A small-molecule ligand and the protein it binds are described below.
Small molecule (SMILES): [H]/N=C(\N)SCCCCN(C)C

Sequence of chain 1.A:
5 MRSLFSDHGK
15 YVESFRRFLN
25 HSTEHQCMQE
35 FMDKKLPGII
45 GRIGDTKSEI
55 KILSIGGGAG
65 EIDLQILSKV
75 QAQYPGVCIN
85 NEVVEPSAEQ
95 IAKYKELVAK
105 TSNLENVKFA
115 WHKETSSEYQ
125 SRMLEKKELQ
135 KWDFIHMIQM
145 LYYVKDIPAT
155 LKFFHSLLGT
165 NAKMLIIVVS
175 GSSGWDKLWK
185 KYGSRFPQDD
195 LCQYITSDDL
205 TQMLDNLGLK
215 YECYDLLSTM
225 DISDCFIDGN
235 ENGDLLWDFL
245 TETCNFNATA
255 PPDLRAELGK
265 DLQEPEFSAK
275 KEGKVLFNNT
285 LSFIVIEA

Binding-site contacts:
Ligand atom C3 contacts residue PRO90 of chain 1.A at 4.3 Å (hydrophobic).
Ligand atom N3 contacts residue TYR147 of chain 1.A at 4.4 Å.
Ligand atom S contacts residue PRO90 of chain 1.A at 3.8 Å.
Ligand atom N1 contacts residue TYR147 of chain 1.A at 4.0 Å.
Ligand atom N2 contacts residue MET144 of chain 1.A at 3.6 Å.
Ligand atom N3 contacts residue THR119 of chain 1.A at 4.0 Å.
Ligand atom C4 contacts residue TYR147 of chain 1.A at 4.1 Å (hydrophobic).
Ligand atom C2 contacts residue TYR147 of chain 1.A at 4.5 Å (hydrophobic).
Ligand atom C1 contacts residue SER120 of chain 1.A at 4.5 Å.
Ligand atom N2 contacts residue GLY60 of chain 1.A at 4.0 Å.
Ligand atom C3 contacts residue TYR147 of chain 1.A at 4.1 Å (hydrophobic).
Ligand atom N2 contacts residue PRO90 of chain 1.A at 4.0 Å.
Ligand atom C7 contacts residue TYR15 of chain 1.A at 3.9 Å (hydrophobic).
Ligand atom N3 contacts residue SER120 of chain 1.A at 3.9 Å.
Ligand atom C3 contacts residue GLU89 of chain 1.A at 4.3 Å.
Ligand atom C2 contacts residue GLY60 of chain 1.A at 4.4 Å.
Ligand atom N1 contacts residue TYR15 of chain 1.A at 4.0 Å.
Ligand atom C1 contacts residue PRO90 of chain 1.A at 4.1 Å (hydrophobic).
Ligand atom N2 contacts residue VAL88 of chain 1.A at 4.3 Å.
Ligand atom C7 contacts residue TYR147 of chain 1.A at 4.3 Å (hydrophobic).
Ligand atom C2 contacts residue GLU89 of chain 1.A at 4.0 Å.
Ligand atom N2 contacts residue SER120 of chain 1.A at 4.0 Å.
Ligand atom C5 contacts residue TYR147 of chain 1.A at 4.4 Å (hydrophobic).
Ligand atom S contacts residue TYR147 of chain 1.A at 4.2 Å.
Ligand atom N3 contacts residue MET144 of chain 1.A at 4.1 Å.
Ligand atom N2 contacts residue ILE59 of chain 1.A at 4.3 Å.
Ligand atom C6 contacts residue TYR15 of chain 1.A at 3.5 Å (hydrophobic).
Ligand atom C1 contacts residue MET144 of chain 1.A at 3.8 Å (hydrophobic).
Ligand atom C2 contacts residue PRO90 of chain 1.A at 4.2 Å (hydrophobic).